This protein binds this small molecule.
Small molecule (SMILES): C[C@H]1O[C@@H](n2cnc3c(N)ncnc32)[C@H](O)[C@@H]1O

Sequence of chain 1.C:
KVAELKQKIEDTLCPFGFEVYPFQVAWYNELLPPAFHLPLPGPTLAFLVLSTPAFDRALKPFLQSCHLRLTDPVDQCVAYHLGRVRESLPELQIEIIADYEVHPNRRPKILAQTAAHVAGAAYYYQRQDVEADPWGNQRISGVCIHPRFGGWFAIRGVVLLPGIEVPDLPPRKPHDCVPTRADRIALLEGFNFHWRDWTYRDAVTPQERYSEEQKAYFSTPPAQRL

Binding-site contacts:
Ligand atom C4 contacts residue PRO113 of chain 1.C at 3.4 Å (hydrophobic).
Ligand atom C4 contacts residue ASN114 of chain 1.C at 3.9 Å.
Ligand atom N9 contacts residue ARG115 of chain 1.C at 3.8 Å.
Ligand atom N7 contacts residue PRO113 of chain 1.C at 4.3 Å.
Ligand atom C1' contacts residue PRO113 of chain 1.C at 3.7 Å (hydrophobic).
Ligand atom N1 contacts residue ASN114 of chain 1.C at 3.5 Å.
Ligand atom N3 contacts residue ASN114 of chain 1.C at 3.7 Å.
Ligand atom N3 contacts residue PRO113 of chain 1.C at 3.7 Å.
Ligand atom C5 contacts residue ASN114 of chain 1.C at 3.9 Å.
Ligand atom C1' contacts residue ARG115 of chain 1.C at 3.7 Å.
Ligand atom C2 contacts residue ASN114 of chain 1.C at 3.5 Å.
Ligand atom N7 contacts residue ARG115 of chain 1.C at 3.4 Å.
Ligand atom N6 contacts residue ASN114 of chain 1.C at 3.5 Å (h-bond).
Ligand atom C8 contacts residue PRO113 of chain 1.C at 3.9 Å (hydrophobic).
Ligand atom C2' contacts residue PRO113 of chain 1.C at 3.3 Å (hydrophobic).
Ligand atom O2' contacts residue PRO113 of chain 1.C at 3.7 Å.
Ligand atom O2' contacts residue ARG115 of chain 1.C at 4.2 Å.
Ligand atom N9 contacts residue PRO113 of chain 1.C at 3.3 Å (h-bond).
Ligand atom C8 contacts residue ARG115 of chain 1.C at 3.1 Å.
Ligand atom C5 contacts residue ARG115 of chain 1.C at 4.0 Å.
Ligand atom C5 contacts residue PRO113 of chain 1.C at 4.0 Å (hydrophobic).
Ligand atom C6 contacts residue ASN114 of chain 1.C at 3.6 Å.